Binding-site contacts:
Ligand atom C9 contacts residue TYR187 of chain 1.E at 4.4 Å (hydrophobic).
Ligand atom C3 contacts residue TYR194 of chain 1.E at 3.7 Å (hydrophobic).
Ligand atom C7 contacts residue TRP148 of chain 1.E at 3.2 Å (hydrophobic).
Ligand atom C10 contacts residue CYS189 of chain 1.E at 3.3 Å (hydrophobic).
Ligand atom C6 contacts residue TRP148 of chain 1.E at 4.1 Å (hydrophobic).
Ligand atom N1 contacts residue TRP148 of chain 1.E at 4.3 Å.
Ligand atom N2 contacts residue CYS189 of chain 1.E at 4.0 Å.
Ligand atom N1 contacts residue LEU118 of chain 1.A at 4.3 Å.
Ligand atom C3 contacts residue LEU118 of chain 1.A at 4.5 Å (hydrophobic).
Ligand atom C2 contacts residue LEU118 of chain 1.A at 4.1 Å (hydrophobic).
Ligand atom C4 contacts residue TYR194 of chain 1.E at 3.7 Å (hydrophobic).
Ligand atom N2 contacts residue TRP148 of chain 1.E at 4.1 Å.
Ligand atom C9 contacts residue TYR92 of chain 1.E at 3.8 Å (hydrophobic).
Ligand atom C4 contacts residue CYS190 of chain 1.E at 3.5 Å (hydrophobic).
Ligand atom C6 contacts residue LEU118 of chain 1.A at 4.1 Å (hydrophobic).
Ligand atom C2 contacts residue CYS189 of chain 1.E at 4.3 Å (hydrophobic).
Ligand atom C9 contacts residue TYR194 of chain 1.E at 4.4 Å (hydrophobic).
Ligand atom C3 contacts residue CYS189 of chain 1.E at 3.7 Å (hydrophobic).
Ligand atom C1 contacts residue TRP148 of chain 1.E at 3.8 Å (hydrophobic).
Ligand atom C6 contacts residue CYS189 of chain 1.E at 4.3 Å (hydrophobic).
Ligand atom C3 contacts residue TRP148 of chain 1.E at 4.3 Å (hydrophobic).
Ligand atom N2 contacts residue TYR187 of chain 1.E at 4.5 Å.
Ligand atom C4 contacts residue LEU108 of chain 1.A at 4.3 Å (hydrophobic).
Ligand atom C4 contacts residue CYS189 of chain 1.E at 4.5 Å (hydrophobic).
Ligand atom C1 contacts residue LEU118 of chain 1.A at 3.9 Å (hydrophobic).
Ligand atom C8 contacts residue TYR92 of chain 1.E at 3.7 Å (hydrophobic).
Ligand atom C2 contacts residue TRP148 of chain 1.E at 3.8 Å (hydrophobic).
Ligand atom C3 contacts residue CYS190 of chain 1.E at 3.6 Å (hydrophobic).
Ligand atom C9 contacts residue TRP148 of chain 1.E at 3.6 Å (hydrophobic).
Ligand atom C10 contacts residue TYR187 of chain 1.E at 3.5 Å (hydrophobic).
Ligand atom C5 contacts residue LEU108 of chain 1.A at 4.1 Å (hydrophobic).
Ligand atom C8 contacts residue TRP148 of chain 1.E at 3.7 Å (hydrophobic).

Sequence of chain 1.A:
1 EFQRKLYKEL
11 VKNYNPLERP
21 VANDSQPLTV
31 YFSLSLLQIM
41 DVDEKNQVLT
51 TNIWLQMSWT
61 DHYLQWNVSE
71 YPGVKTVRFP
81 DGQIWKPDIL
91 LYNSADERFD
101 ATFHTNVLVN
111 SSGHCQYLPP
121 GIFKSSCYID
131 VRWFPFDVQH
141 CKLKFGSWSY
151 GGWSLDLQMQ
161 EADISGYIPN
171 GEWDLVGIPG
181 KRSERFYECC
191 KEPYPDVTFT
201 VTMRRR

Sequence of chain 1.E:
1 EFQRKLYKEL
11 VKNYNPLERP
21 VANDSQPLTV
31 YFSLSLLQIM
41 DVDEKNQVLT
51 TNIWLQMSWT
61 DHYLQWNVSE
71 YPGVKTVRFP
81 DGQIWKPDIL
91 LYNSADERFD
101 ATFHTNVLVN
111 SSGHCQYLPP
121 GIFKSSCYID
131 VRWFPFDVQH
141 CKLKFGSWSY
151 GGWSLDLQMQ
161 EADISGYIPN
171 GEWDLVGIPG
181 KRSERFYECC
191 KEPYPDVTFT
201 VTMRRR

The small molecule below binds the protein below.
Small molecule (SMILES): CN1CCC[C@H]1c1cccnc1